A protein and the small-molecule ligand that binds it are described below.
Small molecule (SMILES): Cc1cn([C@H]2C[C@H](O)[C@@H](CO[P](=O)(O)O[P](=O)(O)O[C@H]3O[C@@H](C)[C@H](O)[C@@H](O)[C@H]3O)O2)c(=O)[nH]c1=O

Binding-site contacts:
Ligand atom O3' contacts residue ASP111 of chain 1.C at 3.5 Å (salt-bridge).
Ligand atom C61 contacts residue TRP90 of chain 1.C at 3.5 Å (hydrophobic).
Ligand atom O21 contacts residue PRO94 of chain 1.C at 3.4 Å.
Ligand atom N31 contacts residue TRP90 of chain 1.C at 3.5 Å.
Ligand atom N11 contacts residue GLY91 of chain 1.C at 3.5 Å (h-bond).
Ligand atom N31 contacts residue TYR29 of chain 1.C at 3.6 Å.
Ligand atom C4' contacts residue ASP111 of chain 1.C at 3.6 Å.
Ligand atom O3' contacts residue HIS112 of chain 1.C at 3.2 Å (h-bond).
Ligand atom O5' contacts residue TRP90 of chain 1.C at 3.4 Å.
Ligand atom C41 contacts residue GLY89 of chain 1.C at 3.5 Å.
Ligand atom O21 contacts residue GLY91 of chain 1.C at 3.3 Å.
Ligand atom C21 contacts residue ASP60 of chain 1.C at 3.5 Å.
Ligand atom O4P contacts residue TRP224 of chain 1.C at 3.4 Å (h-bond).
Ligand atom C3' contacts residue PRO27 of chain 1.C at 3.4 Å (hydrophobic).
Ligand atom N31 contacts residue ASP60 of chain 1.C at 2.8 Å (salt-bridge).
Ligand atom C21 contacts residue GLY91 of chain 1.C at 3.4 Å.
Ligand atom O2 contacts residue ASN230 of chain 1.C at 2.9 Å (h-bond).
Ligand atom C3' contacts residue HIS112 of chain 1.C at 3.5 Å.
Ligand atom O41 contacts residue GLY89 of chain 1.C at 3.1 Å (h-bond).
Ligand atom C2' contacts residue PRO27 of chain 1.C at 3.2 Å (hydrophobic).
Ligand atom C21 contacts residue TRP90 of chain 1.C at 3.4 Å (hydrophobic).
Ligand atom O1P contacts residue MG1 of chain 1.O at 2.3 Å.
Ligand atom C5' contacts residue TRP90 of chain 1.C at 3.6 Å (hydrophobic).
Ligand atom P contacts residue MG1 of chain 1.O at 3.3 Å.
Ligand atom P2 contacts residue MG1 of chain 1.O at 3.3 Å.
Ligand atom O1P contacts residue ASP113 of chain 1.C at 2.9 Å (salt-bridge).
Ligand atom OPP contacts residue MG1 of chain 1.O at 3.6 Å.
Ligand atom C5A contacts residue TRP90 of chain 1.C at 3.6 Å (hydrophobic).
Ligand atom O3' contacts residue PRO27 of chain 1.C at 2.5 Å (h-bond).
Ligand atom O21 contacts residue ASP60 of chain 1.C at 3.4 Å.
Ligand atom O1 contacts residue ASN230 of chain 1.C at 2.8 Å (h-bond).
Ligand atom OPP contacts residue TRP90 of chain 1.C at 3.6 Å.
Ligand atom O4P contacts residue MG1 of chain 1.O at 2.0 Å.
Ligand atom C41 contacts residue TRP90 of chain 1.C at 3.6 Å (hydrophobic).
Ligand atom O41 contacts residue ASN87 of chain 1.C at 3.5 Å (h-bond).
Ligand atom O41 contacts residue TRP90 of chain 1.C at 3.6 Å (h-bond).
Ligand atom O3P contacts residue TRP224 of chain 1.C at 3.6 Å (h-bond).
Ligand atom C51 contacts residue TRP90 of chain 1.C at 3.6 Å (hydrophobic).
Ligand atom O21 contacts residue TRP90 of chain 1.C at 3.5 Å (h-bond).
Ligand atom O4P contacts residue ASN230 of chain 1.C at 3.5 Å (h-bond).

Sequence of chain 1.C:
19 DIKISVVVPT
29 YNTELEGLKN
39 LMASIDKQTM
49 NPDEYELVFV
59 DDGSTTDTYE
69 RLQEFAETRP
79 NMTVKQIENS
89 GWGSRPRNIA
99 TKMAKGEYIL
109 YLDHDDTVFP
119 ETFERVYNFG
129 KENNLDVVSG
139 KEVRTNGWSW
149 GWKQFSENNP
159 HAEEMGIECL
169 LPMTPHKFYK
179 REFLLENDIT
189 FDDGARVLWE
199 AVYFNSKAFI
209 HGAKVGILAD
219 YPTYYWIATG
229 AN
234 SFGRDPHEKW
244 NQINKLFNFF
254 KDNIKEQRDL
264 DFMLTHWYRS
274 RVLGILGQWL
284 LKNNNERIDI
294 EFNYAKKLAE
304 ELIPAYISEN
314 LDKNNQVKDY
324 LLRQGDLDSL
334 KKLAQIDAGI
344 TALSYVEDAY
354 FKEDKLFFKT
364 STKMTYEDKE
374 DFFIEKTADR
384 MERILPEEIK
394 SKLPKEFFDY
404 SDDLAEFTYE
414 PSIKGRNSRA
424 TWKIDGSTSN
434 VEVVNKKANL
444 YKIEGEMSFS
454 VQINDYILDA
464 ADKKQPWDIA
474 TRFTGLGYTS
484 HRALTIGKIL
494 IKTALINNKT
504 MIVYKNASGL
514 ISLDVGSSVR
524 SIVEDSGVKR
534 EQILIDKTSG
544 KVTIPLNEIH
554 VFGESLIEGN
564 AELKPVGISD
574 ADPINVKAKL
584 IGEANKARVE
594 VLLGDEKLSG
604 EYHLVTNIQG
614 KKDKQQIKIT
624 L